The small molecule below binds the protein below.
Small molecule (SMILES): CC(=O)N[C@@H]1[C@@H](O)[C@H](O)[C@@H](CO)O[C@H]1O

Sequence of chain 1.B:
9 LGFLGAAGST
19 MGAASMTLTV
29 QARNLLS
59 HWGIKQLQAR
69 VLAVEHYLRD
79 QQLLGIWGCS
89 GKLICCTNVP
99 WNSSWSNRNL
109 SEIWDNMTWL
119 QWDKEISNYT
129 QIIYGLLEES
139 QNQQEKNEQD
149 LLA

Binding-site contacts:
Ligand atom C1 contacts residue ASN126 of chain 1.B at 1.4 Å.
Ligand atom O7 contacts residue ASN126 of chain 1.B at 3.6 Å (h-bond).
Ligand atom O7 contacts residue TYR127 of chain 1.B at 3.7 Å.
Ligand atom O7 contacts residue GLU123 of chain 1.B at 3.1 Å (salt-bridge).
Ligand atom C8 contacts residue GLU123 of chain 1.B at 4.0 Å.
Ligand atom C2 contacts residue ASN126 of chain 1.B at 2.5 Å.
Ligand atom O5 contacts residue ASN126 of chain 1.B at 2.3 Å (h-bond).
Ligand atom N2 contacts residue TYR127 of chain 1.B at 4.4 Å.
Ligand atom C3 contacts residue ASN126 of chain 1.B at 3.8 Å.
Ligand atom C7 contacts residue ASN126 of chain 1.B at 3.3 Å.
Ligand atom C5 contacts residue ASN126 of chain 1.B at 3.6 Å.
Ligand atom C7 contacts residue GLU123 of chain 1.B at 3.9 Å.
Ligand atom O6 contacts residue ASN126 of chain 1.B at 4.1 Å.
Ligand atom N2 contacts residue ASN126 of chain 1.B at 3.0 Å (h-bond).
Ligand atom C4 contacts residue ASN126 of chain 1.B at 4.2 Å.
Ligand atom C8 contacts residue ASN126 of chain 1.B at 4.2 Å.